This protein binds this small molecule.
Small molecule (SMILES): CC[C@H](C)[C@H](NC(=O)CNC(=O)[C@H](CC(C)C)NC(=O)[C@H](CO)NC(=O)CN)C(=O)NCC(=O)N[C@@H](CO)C(=O)N[C@@H](CC(C)C)C(=O)N[C@H](C=O)CCCN=C(N)N

Binding-site contacts:
Ligand atom CA contacts residue ARG34 of chain 1.I at 3.7 Å.
Ligand atom O contacts residue ARG34 of chain 1.I at 3.5 Å (salt-bridge).
Ligand atom N contacts residue LEU230 of chain 1.I at 2.9 Å (h-bond).
Ligand atom N contacts residue ARG34 of chain 1.I at 3.6 Å (salt-bridge).
Ligand atom N contacts residue PHE39 of chain 1.I at 3.6 Å.
Ligand atom N contacts residue ARG34 of chain 1.I at 3.4 Å (salt-bridge).
Ligand atom N contacts residue ARG34 of chain 1.I at 3.7 Å.
Ligand atom CD1 contacts residue LEU31 of chain 1.I at 3.8 Å (hydrophobic).
Ligand atom C contacts residue PHE39 of chain 1.I at 3.5 Å (hydrophobic).
Ligand atom CA contacts residue LEU230 of chain 1.I at 3.8 Å (hydrophobic).
Ligand atom OG contacts residue PHE39 of chain 1.I at 3.3 Å.
Ligand atom CA contacts residue LEU230 of chain 1.I at 3.7 Å (hydrophobic).
Ligand atom C contacts residue LYS35 of chain 1.I at 3.3 Å.
Ligand atom CG2 contacts residue ARG34 of chain 1.I at 3.8 Å.
Ligand atom O contacts residue ARG34 of chain 1.I at 2.7 Å (salt-bridge).
Ligand atom CA contacts residue SER231 of chain 1.I at 3.2 Å.
Ligand atom CB contacts residue LEU230 of chain 1.I at 3.4 Å (hydrophobic).
Ligand atom CD1 contacts residue LEU230 of chain 1.I at 3.5 Å (hydrophobic).
Ligand atom CG contacts residue LEU230 of chain 1.I at 3.4 Å (hydrophobic).
Ligand atom CB contacts residue SER231 of chain 1.I at 3.2 Å.
Ligand atom N contacts residue ASP229 of chain 1.I at 3.6 Å.
Ligand atom CA contacts residue PHE39 of chain 1.I at 3.7 Å (hydrophobic).
Ligand atom O contacts residue LYS24 of chain 1.I at 3.5 Å (salt-bridge).
Ligand atom CA contacts residue ASP229 of chain 1.I at 3.2 Å.
Ligand atom CD2 contacts residue ASP20 of chain 1.I at 3.5 Å.
Ligand atom O contacts residue PHE39 of chain 1.I at 3.7 Å.
Ligand atom C contacts residue ARG34 of chain 1.I at 3.7 Å.
Ligand atom C contacts residue ASP229 of chain 1.I at 3.7 Å.
Ligand atom O contacts residue LEU4 of chain 1.I at 3.2 Å.
Ligand atom C contacts residue ARG34 of chain 1.I at 3.5 Å.
Ligand atom CA contacts residue PHE39 of chain 1.I at 3.8 Å (hydrophobic).
Ligand atom CB contacts residue LEU230 of chain 1.I at 3.5 Å (hydrophobic).
Ligand atom N contacts residue ASP229 of chain 1.I at 2.6 Å (salt-bridge).
Ligand atom CB contacts residue ASP229 of chain 1.I at 3.8 Å.
Ligand atom O contacts residue LYS35 of chain 1.I at 3.3 Å.
Ligand atom O contacts residue LYS24 of chain 1.I at 2.9 Å (salt-bridge).
Ligand atom CB contacts residue PHE39 of chain 1.I at 3.5 Å (hydrophobic).
Ligand atom O contacts residue LEU36 of chain 1.I at 3.7 Å.
Ligand atom O contacts residue LYS35 of chain 1.I at 3.5 Å.
Ligand atom C contacts residue LEU230 of chain 1.I at 3.8 Å (hydrophobic).

Sequence of chain 1.I:
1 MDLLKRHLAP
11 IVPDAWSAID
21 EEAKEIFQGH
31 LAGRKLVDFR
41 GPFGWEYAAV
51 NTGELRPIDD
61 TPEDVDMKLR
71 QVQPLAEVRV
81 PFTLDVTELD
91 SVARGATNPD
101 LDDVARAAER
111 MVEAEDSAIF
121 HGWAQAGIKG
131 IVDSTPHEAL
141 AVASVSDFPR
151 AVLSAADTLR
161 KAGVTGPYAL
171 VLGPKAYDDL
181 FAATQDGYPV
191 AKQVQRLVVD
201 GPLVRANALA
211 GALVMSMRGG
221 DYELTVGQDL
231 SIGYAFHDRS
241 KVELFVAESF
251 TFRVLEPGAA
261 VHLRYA